Sequence of chain 23.C:
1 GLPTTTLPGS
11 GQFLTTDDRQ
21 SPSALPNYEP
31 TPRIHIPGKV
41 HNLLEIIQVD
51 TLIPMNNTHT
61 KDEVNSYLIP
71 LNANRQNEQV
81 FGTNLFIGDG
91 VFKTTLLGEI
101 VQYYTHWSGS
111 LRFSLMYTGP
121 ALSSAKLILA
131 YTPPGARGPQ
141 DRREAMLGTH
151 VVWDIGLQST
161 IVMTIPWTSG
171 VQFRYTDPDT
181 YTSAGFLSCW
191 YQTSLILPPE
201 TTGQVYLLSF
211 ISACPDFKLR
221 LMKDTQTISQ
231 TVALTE

This small molecule binds to this protein.
Small molecule (SMILES): Cc1cc(CCCOc2c(C)cc(-c3noc(C(F)(F)F)n3)cc2C)on1

Binding-site contacts:
Ligand atom N3A contacts residue PHE186 of chain 23.A at 3.4 Å.
Ligand atom F3 contacts residue ALA150 of chain 23.A at 2.7 Å.
Ligand atom CM3 contacts residue ASN219 of chain 23.A at 3.8 Å.
Ligand atom C2C contacts residue ILE104 of chain 23.A at 3.8 Å (hydrophobic).
Ligand atom F3 contacts residue SER175 of chain 23.A at 2.8 Å.
Ligand atom N1A contacts residue PRO174 of chain 23.A at 3.5 Å.
Ligand atom C2A contacts residue TYR152 of chain 23.A at 3.7 Å (hydrophobic).
Ligand atom F3 contacts residue TYR152 of chain 23.A at 3.6 Å.
Ligand atom F3 contacts residue VAL176 of chain 23.A at 3.6 Å.
Ligand atom C2C contacts residue TYR128 of chain 23.A at 3.2 Å (hydrophobic).
Ligand atom C3 contacts residue LEU106 of chain 23.A at 3.8 Å (hydrophobic).
Ligand atom C3C contacts residue TYR128 of chain 23.A at 3.3 Å (hydrophobic).
Ligand atom CM6 contacts residue VAL188 of chain 23.A at 3.8 Å (hydrophobic).
Ligand atom C3A contacts residue PHE186 of chain 23.A at 3.7 Å (hydrophobic).
Ligand atom C2A contacts residue PHE186 of chain 23.A at 3.5 Å (hydrophobic).
Ligand atom F2 contacts residue VAL176 of chain 23.A at 2.7 Å.
Ligand atom CM2 contacts residue MET224 of chain 23.A at 3.5 Å (hydrophobic).
Ligand atom N3A contacts residue TYR152 of chain 23.A at 3.8 Å.
Ligand atom N1A contacts residue ALA24 of chain 23.C at 3.2 Å.
Ligand atom CM2 contacts residue TYR128 of chain 23.A at 3.4 Å (hydrophobic).
Ligand atom F1 contacts residue ALA150 of chain 23.A at 3.8 Å.
Ligand atom O1 contacts residue MET221 of chain 23.A at 3.7 Å.
Ligand atom C2B contacts residue ILE104 of chain 23.A at 3.8 Å (hydrophobic).
Ligand atom CM4 contacts residue ALA150 of chain 23.A at 3.6 Å (hydrophobic).
Ligand atom O1A contacts residue PRO174 of chain 23.A at 3.5 Å.
Ligand atom CM6 contacts residue LEU25 of chain 23.C at 3.8 Å (hydrophobic).
Ligand atom C1C contacts residue TYR197 of chain 23.A at 3.5 Å (hydrophobic).
Ligand atom CM2 contacts residue ILE104 of chain 23.A at 3.6 Å (hydrophobic).
Ligand atom C6B contacts residue TYR152 of chain 23.A at 3.6 Å (hydrophobic).
Ligand atom C1C contacts residue TYR128 of chain 23.A at 3.5 Å (hydrophobic).
Ligand atom CM6 contacts residue TYR152 of chain 23.A at 3.4 Å (hydrophobic).
Ligand atom CM4 contacts residue VAL176 of chain 23.A at 3.8 Å (hydrophobic).
Ligand atom F1 contacts residue MET224 of chain 23.A at 3.6 Å.
Ligand atom F3 contacts residue MET151 of chain 23.A at 3.7 Å.
Ligand atom C4 contacts residue TYR197 of chain 23.A at 3.4 Å (hydrophobic).
Ligand atom F1 contacts residue PHE186 of chain 23.A at 3.8 Å.
Ligand atom O1A contacts residue ALA24 of chain 23.C at 3.3 Å.
Ligand atom C5B contacts residue TYR152 of chain 23.A at 3.5 Å (hydrophobic).
Ligand atom F3 contacts residue PRO174 of chain 23.A at 2.9 Å.
Ligand atom C3B contacts residue MET224 of chain 23.A at 3.6 Å (hydrophobic).

Sequence of chain 24.C:
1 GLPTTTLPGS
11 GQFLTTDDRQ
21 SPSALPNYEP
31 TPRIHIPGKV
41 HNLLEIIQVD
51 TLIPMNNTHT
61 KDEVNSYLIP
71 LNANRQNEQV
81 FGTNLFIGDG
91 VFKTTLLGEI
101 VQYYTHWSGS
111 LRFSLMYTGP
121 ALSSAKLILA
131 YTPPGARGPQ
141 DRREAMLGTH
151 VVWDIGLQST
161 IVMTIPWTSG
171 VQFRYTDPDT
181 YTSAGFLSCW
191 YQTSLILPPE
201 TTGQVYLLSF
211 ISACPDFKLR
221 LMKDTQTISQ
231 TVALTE

Sequence of chain 23.A:
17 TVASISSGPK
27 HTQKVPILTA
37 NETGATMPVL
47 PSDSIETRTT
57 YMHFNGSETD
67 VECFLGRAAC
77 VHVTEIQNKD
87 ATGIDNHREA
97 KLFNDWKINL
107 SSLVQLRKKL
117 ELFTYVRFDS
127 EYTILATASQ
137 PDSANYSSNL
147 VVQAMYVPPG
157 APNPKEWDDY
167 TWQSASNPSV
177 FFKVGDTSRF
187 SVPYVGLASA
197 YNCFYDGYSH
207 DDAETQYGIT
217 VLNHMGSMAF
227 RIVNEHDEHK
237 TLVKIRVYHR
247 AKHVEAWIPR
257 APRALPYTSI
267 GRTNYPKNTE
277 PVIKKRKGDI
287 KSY